This protein binds this small molecule.
Small molecule (SMILES): CC(=O)N[C@H]1[C@H](O[C@H]2[C@H](O)[C@@H](NC(C)=O)CO[C@@H]2CO)O[C@H](CO)[C@@H](O)[C@@H]1O

Sequence of chain 4.L:
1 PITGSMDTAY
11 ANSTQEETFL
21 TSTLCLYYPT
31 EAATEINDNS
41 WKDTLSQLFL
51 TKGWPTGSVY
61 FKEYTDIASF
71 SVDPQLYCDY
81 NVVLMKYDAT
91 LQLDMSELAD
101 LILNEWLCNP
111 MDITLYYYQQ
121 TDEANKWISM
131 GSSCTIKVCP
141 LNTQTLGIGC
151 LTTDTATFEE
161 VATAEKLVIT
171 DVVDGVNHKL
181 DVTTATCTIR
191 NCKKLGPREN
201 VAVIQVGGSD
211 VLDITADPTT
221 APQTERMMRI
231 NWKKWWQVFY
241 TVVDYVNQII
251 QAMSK

Binding-site contacts:
Ligand atom C7 contacts residue ASN12 of chain 4.L at 3.9 Å.
Ligand atom O5 contacts residue ASN12 of chain 4.L at 2.6 Å (h-bond).
Ligand atom C5 contacts residue ASN12 of chain 4.L at 4.0 Å.
Ligand atom C2 contacts residue ASN12 of chain 4.L at 3.2 Å.
Ligand atom C1 contacts residue ASN12 of chain 4.L at 2.1 Å.
Ligand atom N2 contacts residue ASN12 of chain 4.L at 3.8 Å.
Ligand atom O7 contacts residue ASN12 of chain 4.L at 3.7 Å.